A small-molecule ligand and the protein it binds are described below.
Small molecule (SMILES): CC(=O)NCCCC[C@H](NC(=O)CN)C(=O)NCC(=O)N[C@@H](CCCC[NH3+])C(=O)N[C@@H](CCCCNC(C)=O)C(=O)N[C@H](C=O)CCCC[NH3+]

Sequence of chain 1.A:
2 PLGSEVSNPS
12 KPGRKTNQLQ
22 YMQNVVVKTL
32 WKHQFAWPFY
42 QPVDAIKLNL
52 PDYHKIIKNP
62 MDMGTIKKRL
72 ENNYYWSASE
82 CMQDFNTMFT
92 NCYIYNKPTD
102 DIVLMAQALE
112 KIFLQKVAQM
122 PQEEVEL

Binding-site contacts:
Ligand atom N contacts residue ASP101 of chain 1.A at 2.7 Å (salt-bridge).
Ligand atom CH contacts residue ASN97 of chain 1.A at 3.9 Å.
Ligand atom NZ contacts residue TYR54 of chain 1.A at 3.5 Å (h-bond).
Ligand atom CD contacts residue PRO39 of chain 1.A at 4.1 Å (hydrophobic).
Ligand atom CB contacts residue TRP38 of chain 1.A at 3.9 Å (hydrophobic).
Ligand atom CG contacts residue LEU51 of chain 1.A at 4.1 Å (hydrophobic).
Ligand atom CE contacts residue PRO39 of chain 1.A at 3.9 Å (hydrophobic).
Ligand atom CH3 contacts residue TYR54 of chain 1.A at 4.1 Å (hydrophobic).
Ligand atom NZ contacts residue PRO39 of chain 1.A at 3.5 Å.
Ligand atom CH3 contacts residue PHE40 of chain 1.A at 3.8 Å (hydrophobic).
Ligand atom CH contacts residue ILE103 of chain 1.A at 4.2 Å (hydrophobic).
Ligand atom CG contacts residue ASN97 of chain 1.A at 4.0 Å.
Ligand atom C contacts residue ASP101 of chain 1.A at 3.6 Å.
Ligand atom O contacts residue TRP38 of chain 1.A at 3.5 Å.
Ligand atom N contacts residue ASP102 of chain 1.A at 3.4 Å.
Ligand atom N contacts residue ASP101 of chain 1.A at 3.4 Å (salt-bridge).
Ligand atom OH contacts residue ILE103 of chain 1.A at 3.4 Å.
Ligand atom OH contacts residue ASN97 of chain 1.A at 2.8 Å (h-bond).
Ligand atom CB contacts residue ASP102 of chain 1.A at 3.5 Å.
Ligand atom N contacts residue ASP102 of chain 1.A at 3.8 Å.
Ligand atom CG contacts residue ASP102 of chain 1.A at 3.2 Å.
Ligand atom CD contacts residue ILE103 of chain 1.A at 4.2 Å (hydrophobic).
Ligand atom C contacts residue ASP101 of chain 1.A at 4.1 Å.
Ligand atom CB contacts residue ASN97 of chain 1.A at 3.8 Å.
Ligand atom CA contacts residue ASP102 of chain 1.A at 3.3 Å.
Ligand atom OH contacts residue TYR54 of chain 1.A at 3.6 Å.
Ligand atom C contacts residue ASP102 of chain 1.A at 3.9 Å.
Ligand atom CE contacts residue ASN97 of chain 1.A at 3.6 Å.
Ligand atom CH3 contacts residue GLN42 of chain 1.A at 4.3 Å.
Ligand atom CH3 contacts residue PRO39 of chain 1.A at 4.0 Å (hydrophobic).
Ligand atom CE contacts residue ASP102 of chain 1.A at 3.3 Å.
Ligand atom CE contacts residue TYR54 of chain 1.A at 3.7 Å (hydrophobic).
Ligand atom NZ contacts residue ASP102 of chain 1.A at 2.8 Å (salt-bridge).
Ligand atom CH contacts residue TYR54 of chain 1.A at 3.5 Å (hydrophobic).
Ligand atom O contacts residue ASP102 of chain 1.A at 4.2 Å.
Ligand atom C contacts residue ASP102 of chain 1.A at 3.9 Å.
Ligand atom CD contacts residue ASN97 of chain 1.A at 3.5 Å.
Ligand atom CA contacts residue ASP101 of chain 1.A at 3.5 Å.
Ligand atom CH3 contacts residue ILE103 of chain 1.A at 4.0 Å (hydrophobic).
Ligand atom CA contacts residue ASP101 of chain 1.A at 3.3 Å.